Sequence of chain 1.B:
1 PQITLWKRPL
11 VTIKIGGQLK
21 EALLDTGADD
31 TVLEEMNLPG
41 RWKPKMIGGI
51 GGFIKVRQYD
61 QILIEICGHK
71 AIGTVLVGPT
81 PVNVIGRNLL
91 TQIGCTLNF

Sequence of chain 1.A:
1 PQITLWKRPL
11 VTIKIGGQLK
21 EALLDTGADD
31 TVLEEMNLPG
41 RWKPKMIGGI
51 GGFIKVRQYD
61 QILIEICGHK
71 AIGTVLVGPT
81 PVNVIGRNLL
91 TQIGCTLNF

Binding-site contacts:
Ligand atom O08 contacts residue ILE50 of chain 1.B at 3.6 Å.
Ligand atom O14 contacts residue ASP25 of chain 1.A at 2.5 Å (salt-bridge).
Ligand atom O14 contacts residue GLY27 of chain 1.B at 3.5 Å.
Ligand atom C13 contacts residue ASP25 of chain 1.B at 3.4 Å.
Ligand atom C52 contacts residue ASP30 of chain 1.A at 3.0 Å.
Ligand atom C31 contacts residue ILE50 of chain 1.B at 3.7 Å (hydrophobic).
Ligand atom C34 contacts residue GLY27 of chain 1.B at 3.2 Å.
Ligand atom C12 contacts residue ASP25 of chain 1.A at 3.2 Å.
Ligand atom C23 contacts residue GLY48 of chain 1.B at 3.2 Å.
Ligand atom C06 contacts residue VAL32 of chain 1.A at 3.5 Å (hydrophobic).
Ligand atom O19 contacts residue ALA28 of chain 1.B at 3.5 Å.
Ligand atom C50 contacts residue PHE53 of chain 1.B at 3.2 Å (hydrophobic).
Ligand atom C05 contacts residue ALA28 of chain 1.A at 3.5 Å (hydrophobic).
Ligand atom C24 contacts residue ASP29 of chain 1.B at 3.5 Å.
Ligand atom C32 contacts residue VAL82 of chain 1.A at 3.7 Å (hydrophobic).
Ligand atom C28 contacts residue ASP25 of chain 1.A at 3.2 Å.
Ligand atom O09 contacts residue GLY49 of chain 1.A at 3.4 Å.
Ligand atom C31 contacts residue GLY49 of chain 1.B at 3.6 Å.
Ligand atom C48 contacts residue GLY49 of chain 1.B at 3.6 Å.
Ligand atom O22 contacts residue ASP30 of chain 1.B at 3.0 Å (salt-bridge).
Ligand atom C43 contacts residue PRO81 of chain 1.A at 3.6 Å (hydrophobic).
Ligand atom C40 contacts residue VAL82 of chain 1.B at 3.6 Å (hydrophobic).
Ligand atom C06 contacts residue ALA28 of chain 1.A at 3.5 Å (hydrophobic).
Ligand atom C06 contacts residue ASP30 of chain 1.A at 3.3 Å.
Ligand atom C25 contacts residue GLY48 of chain 1.B at 3.1 Å.
Ligand atom C03 contacts residue GLY48 of chain 1.A at 3.3 Å.
Ligand atom C41 contacts residue VAL82 of chain 1.B at 3.6 Å (hydrophobic).
Ligand atom C48 contacts residue PHE53 of chain 1.B at 3.4 Å (hydrophobic).
Ligand atom C43 contacts residue GLY49 of chain 1.B at 3.6 Å.
Ligand atom C43 contacts residue GLY48 of chain 1.B at 3.6 Å.
Ligand atom O09 contacts residue ILE50 of chain 1.B at 3.1 Å.
Ligand atom O42 contacts residue ASP30 of chain 1.A at 2.9 Å (salt-bridge).
Ligand atom C48 contacts residue GLY48 of chain 1.B at 3.6 Å.
Ligand atom C33 contacts residue VAL82 of chain 1.A at 3.6 Å (hydrophobic).
Ligand atom C13 contacts residue ASP25 of chain 1.A at 3.3 Å.
Ligand atom N16 contacts residue GLY27 of chain 1.B at 3.1 Å (h-bond).
Ligand atom O22 contacts residue ASP29 of chain 1.B at 3.2 Å (salt-bridge).
Ligand atom C33 contacts residue ARG8 of chain 1.A at 3.5 Å.
Ligand atom O14 contacts residue ASP25 of chain 1.B at 2.5 Å (salt-bridge).
Ligand atom O27 contacts residue ASP29 of chain 1.B at 2.9 Å (salt-bridge).

The protein below binds the small molecule below.
Small molecule (SMILES): CCOP(=O)(COc1ccc(C[C@H](NC(=O)O[C@H]2CO[C@H]3OCC[C@H]32)[C@H](O)CN(CC(CC)CC)S(=O)(=O)c2ccc3c(c2)OCO3)cc1)OCC